The small molecule below binds the protein below.
Small molecule (SMILES): COc1ccc2c(c1)c(CC(=O)O)c(C)n2C(=O)c1ccc(Cl)cc1

Sequence of chain 2.B:
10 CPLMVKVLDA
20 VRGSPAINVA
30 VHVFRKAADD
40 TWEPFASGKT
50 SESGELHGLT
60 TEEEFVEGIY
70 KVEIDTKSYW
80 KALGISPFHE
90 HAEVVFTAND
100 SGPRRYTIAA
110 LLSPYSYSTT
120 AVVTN

Binding-site contacts:
Ligand atom C16 contacts residue VAL121 of chain 2.B at 3.1 Å (hydrophobic).
Ligand atom CL contacts residue SER117 of chain 1.B at 2.6 Å.
Ligand atom C contacts residue IMN1 of chain 2.D at 0.7 Å.
Ligand atom N contacts residue IMN1 of chain 2.D at 0.8 Å.
Ligand atom CL contacts residue IMN1 of chain 2.D at 3.4 Å.
Ligand atom C1 contacts residue IMN1 of chain 2.D at 1.0 Å.
Ligand atom C8 contacts residue LEU17 of chain 1.B at 3.3 Å (hydrophobic).
Ligand atom C16 contacts residue LEU17 of chain 1.B at 3.2 Å (hydrophobic).
Ligand atom C18 contacts residue IMN1 of chain 2.D at 1.0 Å.
Ligand atom C3 contacts residue IMN1 of chain 2.D at 1.0 Å.
Ligand atom O2 contacts residue LYS15 of chain 1.B at 2.6 Å.
Ligand atom C9 contacts residue IMN1 of chain 2.D at 2.1 Å.
Ligand atom N contacts residue LEU17 of chain 1.B at 3.4 Å.
Ligand atom C8 contacts residue ALA108 of chain 2.B at 3.5 Å (hydrophobic).
Ligand atom C9 contacts residue LEU17 of chain 1.B at 3.3 Å (hydrophobic).
Ligand atom C17 contacts residue IMN1 of chain 2.D at 1.4 Å.
Ligand atom CL contacts residue THR119 of chain 1.B at 2.7 Å.
Ligand atom C6 contacts residue IMN1 of chain 2.D at 1.0 Å.
Ligand atom O2 contacts residue LEU17 of chain 1.B at 3.5 Å.
Ligand atom O3 contacts residue IMN1 of chain 2.D at 1.9 Å.
Ligand atom C2 contacts residue IMN1 of chain 2.D at 0.2 Å.
Ligand atom CL contacts residue THR118 of chain 1.B at 3.6 Å.
Ligand atom C16 contacts residue IMN1 of chain 2.D at 2.8 Å.
Ligand atom C10 contacts residue IMN1 of chain 2.D at 1.4 Å.
Ligand atom C16 contacts residue ALA108 of chain 2.B at 3.1 Å (hydrophobic).
Ligand atom C13 contacts residue IMN1 of chain 2.D at 1.7 Å.
Ligand atom C12 contacts residue IMN1 of chain 2.D at 2.1 Å.
Ligand atom O1 contacts residue IMN1 of chain 2.D at 2.6 Å.
Ligand atom C14 contacts residue IMN1 of chain 2.D at 1.1 Å.
Ligand atom C13 contacts residue THR119 of chain 1.B at 3.5 Å.
Ligand atom O1 contacts residue ALA108 of chain 2.B at 3.0 Å.
Ligand atom C11 contacts residue IMN1 of chain 2.D at 2.0 Å.
Ligand atom C15 contacts residue IMN1 of chain 2.D at 0.8 Å.
Ligand atom O contacts residue IMN1 of chain 2.D at 1.7 Å.
Ligand atom C8 contacts residue IMN1 of chain 2.D at 1.4 Å.
Ligand atom C5 contacts residue IMN1 of chain 2.D at 0.7 Å.
Ligand atom C4 contacts residue IMN1 of chain 2.D at 0.6 Å.
Ligand atom C7 contacts residue IMN1 of chain 2.D at 0.6 Å.
Ligand atom O2 contacts residue IMN1 of chain 2.D at 1.6 Å.
Ligand atom C12 contacts residue ALA108 of chain 1.B at 3.5 Å (hydrophobic).

Sequence of chain 1.B:
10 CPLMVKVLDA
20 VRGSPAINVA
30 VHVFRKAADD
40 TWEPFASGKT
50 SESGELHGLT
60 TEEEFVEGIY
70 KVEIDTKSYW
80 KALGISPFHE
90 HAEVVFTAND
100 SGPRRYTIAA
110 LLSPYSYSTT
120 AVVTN